Binding-site contacts:
Ligand atom CG contacts residue LEU309 of chain 1.A at 3.7 Å (hydrophobic).
Ligand atom CD2 contacts residue LEU309 of chain 1.A at 3.5 Å (hydrophobic).
Ligand atom CE2 contacts residue ASN351 of chain 1.A at 3.6 Å.
Ligand atom CE contacts residue GLU459 of chain 1.A at 3.7 Å.
Ligand atom CD contacts residue GLU459 of chain 1.A at 3.6 Å.
Ligand atom OD2 contacts residue MSE410 of chain 1.A at 3.4 Å.
Ligand atom CB contacts residue ASN407 of chain 1.A at 3.2 Å.
Ligand atom NH1 contacts residue ASP313 of chain 1.A at 2.8 Å (salt-bridge).
Ligand atom OD1 contacts residue ALA354 of chain 1.A at 3.7 Å.
Ligand atom CA contacts residue ASN351 of chain 1.A at 3.6 Å.
Ligand atom NH1 contacts residue ILE277 of chain 1.A at 3.5 Å.
Ligand atom CG2 contacts residue HIS355 of chain 1.A at 3.8 Å.
Ligand atom N contacts residue ASN351 of chain 1.A at 2.9 Å (h-bond).
Ligand atom C contacts residue ASN407 of chain 1.A at 3.5 Å.
Ligand atom CZ contacts residue ARG403 of chain 1.A at 3.6 Å.
Ligand atom CD contacts residue ARG403 of chain 1.A at 3.4 Å.
Ligand atom CG1 contacts residue ASP313 of chain 1.A at 3.7 Å.
Ligand atom OD1 contacts residue LYS360 of chain 1.A at 2.5 Å (salt-bridge).
Ligand atom CD1 contacts residue TYR343 of chain 1.A at 3.5 Å (hydrophobic).
Ligand atom O contacts residue HIS355 of chain 1.A at 3.6 Å (h-bond).
Ligand atom C contacts residue ASN351 of chain 1.A at 3.6 Å.
Ligand atom O contacts residue ASN407 of chain 1.A at 3.2 Å (h-bond).
Ligand atom CG1 contacts residue ASN351 of chain 1.A at 3.6 Å.
Ligand atom CG2 contacts residue ASP313 of chain 1.A at 3.6 Å.
Ligand atom N contacts residue ASN407 of chain 1.A at 2.8 Å (h-bond).
Ligand atom OD2 contacts residue LYS360 of chain 1.A at 3.6 Å.
Ligand atom CE2 contacts residue LEU309 of chain 1.A at 3.7 Å (hydrophobic).
Ligand atom CG contacts residue HIS355 of chain 1.A at 3.7 Å.
Ligand atom OD1 contacts residue HIS355 of chain 1.A at 2.8 Å (h-bond).
Ligand atom CE1 contacts residue TYR343 of chain 1.A at 3.4 Å (hydrophobic).
Ligand atom NH1 contacts residue GLN310 of chain 1.A at 2.8 Å (h-bond).
Ligand atom CG contacts residue ASN407 of chain 1.A at 3.7 Å.
Ligand atom CD2 contacts residue ASN351 of chain 1.A at 3.7 Å.
Ligand atom CG contacts residue GLN310 of chain 1.A at 3.7 Å.
Ligand atom CG contacts residue LYS360 of chain 1.A at 3.4 Å.
Ligand atom NH2 contacts residue ASP313 of chain 1.A at 2.8 Å (salt-bridge).
Ligand atom CZ contacts residue ASP313 of chain 1.A at 3.6 Å.
Ligand atom NZ contacts residue GLU459 of chain 1.A at 3.2 Å (salt-bridge).
Ligand atom O contacts residue ASN351 of chain 1.A at 2.8 Å (h-bond).
Ligand atom CA contacts residue ASN407 of chain 1.A at 3.3 Å.

Sequence of chain 1.A:
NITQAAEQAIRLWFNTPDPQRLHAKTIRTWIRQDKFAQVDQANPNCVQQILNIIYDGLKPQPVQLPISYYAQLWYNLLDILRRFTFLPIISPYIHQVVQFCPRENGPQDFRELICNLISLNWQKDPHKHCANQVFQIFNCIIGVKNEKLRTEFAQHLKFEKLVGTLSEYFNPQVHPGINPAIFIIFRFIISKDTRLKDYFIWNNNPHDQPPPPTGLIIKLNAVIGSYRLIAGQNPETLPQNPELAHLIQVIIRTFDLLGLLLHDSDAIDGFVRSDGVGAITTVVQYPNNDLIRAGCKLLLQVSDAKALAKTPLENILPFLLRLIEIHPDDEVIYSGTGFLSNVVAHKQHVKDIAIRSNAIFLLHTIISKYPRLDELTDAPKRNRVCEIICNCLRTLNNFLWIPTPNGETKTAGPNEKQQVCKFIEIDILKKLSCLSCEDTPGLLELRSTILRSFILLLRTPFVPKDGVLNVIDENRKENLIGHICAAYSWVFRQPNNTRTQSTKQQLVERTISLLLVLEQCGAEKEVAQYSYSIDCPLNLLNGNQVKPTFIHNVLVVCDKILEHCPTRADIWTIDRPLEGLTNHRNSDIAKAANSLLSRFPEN

This protein binds this small molecule.
Small molecule (SMILES): CC(C)[C@H](NC(=O)[C@H](C)NC(=O)[C@H](CC(=O)O)NC(=O)CN)C(=O)N[C@@H](CCCCN)C(=O)N[C@H](C(=O)N[C@@H](Cc1ccccc1)C(=O)N[C@H](C=O)CCCN=C(N)N)C(C)C